Binding-site contacts:
Ligand atom N1 contacts residue ALA209 of chain 1.A at 2.7 Å (h-bond).
Ligand atom C9 contacts residue VAL353 of chain 1.A at 4.0 Å (hydrophobic).
Ligand atom N3 contacts residue ALA209 of chain 1.A at 4.3 Å.
Ligand atom C7 contacts residue LEU155 of chain 1.A at 4.1 Å (hydrophobic).
Ligand atom C7 contacts residue ALA209 of chain 1.A at 4.2 Å (hydrophobic).
Ligand atom N1 contacts residue HEM1 of chain 1.E at 4.2 Å.
Ligand atom C10 contacts residue GLY156 of chain 1.A at 4.4 Å.
Ligand atom C2 contacts residue THR213 of chain 1.A at 3.8 Å.
Ligand atom C4 contacts residue HEM1 of chain 1.E at 3.1 Å.
Ligand atom C8 contacts residue LEU354 of chain 1.A at 3.7 Å (hydrophobic).
Ligand atom C10 contacts residue VAL353 of chain 1.A at 4.2 Å (hydrophobic).
Ligand atom C6 contacts residue THR213 of chain 1.A at 4.2 Å.
Ligand atom C5 contacts residue THR213 of chain 1.A at 4.0 Å.
Ligand atom C2 contacts residue HEM1 of chain 1.E at 3.0 Å.
Ligand atom C8 contacts residue ALA152 of chain 1.A at 3.2 Å (hydrophobic).
Ligand atom C5 contacts residue ALA209 of chain 1.A at 3.9 Å (hydrophobic).
Ligand atom N3 contacts residue THR213 of chain 1.A at 4.4 Å.
Ligand atom C7 contacts residue LEU354 of chain 1.A at 4.2 Å (hydrophobic).
Ligand atom C9 contacts residue ALA152 of chain 1.A at 3.7 Å (hydrophobic).
Ligand atom C2 contacts residue ALA209 of chain 1.A at 3.1 Å (hydrophobic).
Ligand atom N1 contacts residue GLY210 of chain 1.A at 4.3 Å.
Ligand atom C10 contacts residue LEU155 of chain 1.A at 4.2 Å (hydrophobic).
Ligand atom C2 contacts residue GLY210 of chain 1.A at 3.9 Å.
Ligand atom C6 contacts residue VAL254 of chain 1.A at 4.5 Å (hydrophobic).
Ligand atom C9 contacts residue LEU354 of chain 1.A at 3.9 Å (hydrophobic).
Ligand atom C11 contacts residue VAL254 of chain 1.A at 4.3 Å (hydrophobic).
Ligand atom C7 contacts residue ALA152 of chain 1.A at 4.3 Å (hydrophobic).
Ligand atom C4 contacts residue THR213 of chain 1.A at 4.5 Å.
Ligand atom C6 contacts residue LEU155 of chain 1.A at 4.4 Å (hydrophobic).
Ligand atom C5 contacts residue HEM1 of chain 1.E at 4.2 Å.
Ligand atom C9 contacts residue LEU155 of chain 1.A at 3.8 Å (hydrophobic).
Ligand atom C8 contacts residue GLY156 of chain 1.A at 4.2 Å.
Ligand atom N3 contacts residue HEM1 of chain 1.E at 2.1 Å.
Ligand atom C7 contacts residue THR213 of chain 1.A at 4.2 Å.
Ligand atom C8 contacts residue LEU155 of chain 1.A at 3.7 Å (hydrophobic).
Ligand atom C9 contacts residue GLY156 of chain 1.A at 3.6 Å.
Ligand atom C10 contacts residue VAL254 of chain 1.A at 4.3 Å (hydrophobic).
Ligand atom N1 contacts residue THR213 of chain 1.A at 3.9 Å.

The small molecule below binds the protein below.
Small molecule (SMILES): c1ccc(-c2cnc[nH]2)cc1

Sequence of chain 1.A:
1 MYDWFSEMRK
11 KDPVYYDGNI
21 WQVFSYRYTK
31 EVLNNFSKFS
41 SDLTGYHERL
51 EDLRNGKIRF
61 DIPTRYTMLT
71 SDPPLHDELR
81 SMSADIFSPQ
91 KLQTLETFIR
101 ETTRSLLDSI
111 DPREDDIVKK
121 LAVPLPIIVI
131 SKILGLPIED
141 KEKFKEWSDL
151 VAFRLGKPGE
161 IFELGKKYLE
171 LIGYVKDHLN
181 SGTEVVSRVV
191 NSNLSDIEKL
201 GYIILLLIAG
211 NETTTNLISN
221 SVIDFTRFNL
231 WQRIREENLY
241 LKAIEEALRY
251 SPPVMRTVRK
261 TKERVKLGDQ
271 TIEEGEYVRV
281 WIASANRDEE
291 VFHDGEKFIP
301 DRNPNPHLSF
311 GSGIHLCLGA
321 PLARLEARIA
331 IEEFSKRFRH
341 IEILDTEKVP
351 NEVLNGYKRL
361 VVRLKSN